Sequence of chain 1.I:
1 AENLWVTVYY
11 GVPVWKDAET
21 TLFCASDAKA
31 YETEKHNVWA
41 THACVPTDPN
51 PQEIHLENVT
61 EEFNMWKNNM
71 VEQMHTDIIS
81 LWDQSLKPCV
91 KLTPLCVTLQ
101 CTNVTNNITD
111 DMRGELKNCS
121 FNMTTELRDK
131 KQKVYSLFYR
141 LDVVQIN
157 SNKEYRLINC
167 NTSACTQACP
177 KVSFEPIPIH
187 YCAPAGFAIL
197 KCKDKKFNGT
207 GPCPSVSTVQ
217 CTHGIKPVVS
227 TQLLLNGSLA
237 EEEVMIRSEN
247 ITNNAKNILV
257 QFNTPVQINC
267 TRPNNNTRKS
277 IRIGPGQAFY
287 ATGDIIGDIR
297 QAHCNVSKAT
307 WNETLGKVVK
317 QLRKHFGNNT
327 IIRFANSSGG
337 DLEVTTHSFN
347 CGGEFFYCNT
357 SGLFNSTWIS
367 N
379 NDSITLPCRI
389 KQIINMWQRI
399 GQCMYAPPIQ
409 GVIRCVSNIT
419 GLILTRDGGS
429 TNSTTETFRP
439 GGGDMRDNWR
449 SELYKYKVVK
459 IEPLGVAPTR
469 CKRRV

A small-molecule ligand and the protein it binds are described below.
Small molecule (SMILES): CC(=O)N[C@H]1[C@H](O[C@H]2[C@H](O)[C@@H](NC(C)=O)CO[C@@H]2CO)O[C@H](CO)[C@@H](O)[C@@H]1O

Binding-site contacts:
Ligand atom O7 contacts residue HIS321 of chain 1.I at 3.3 Å (h-bond).
Ligand atom O6 contacts residue ASN204 of chain 1.I at 4.2 Å.
Ligand atom C5 contacts residue ASN204 of chain 1.I at 3.7 Å.
Ligand atom C7 contacts residue ASN204 of chain 1.I at 3.2 Å.
Ligand atom O6 contacts residue THR206 of chain 1.I at 4.0 Å.
Ligand atom C5 contacts residue THR206 of chain 1.I at 3.9 Å.
Ligand atom C2 contacts residue ASN204 of chain 1.I at 2.5 Å.
Ligand atom C1 contacts residue ASN204 of chain 1.I at 1.4 Å.
Ligand atom C8 contacts residue ASN204 of chain 1.I at 4.3 Å.
Ligand atom O5 contacts residue THR206 of chain 1.I at 4.0 Å.
Ligand atom O5 contacts residue ASN204 of chain 1.I at 2.4 Å (h-bond).
Ligand atom C4 contacts residue ASN204 of chain 1.I at 4.3 Å.
Ligand atom C8 contacts residue SER244 of chain 1.I at 3.4 Å.
Ligand atom C7 contacts residue HIS321 of chain 1.I at 4.3 Å.
Ligand atom C1 contacts residue THR206 of chain 1.I at 4.0 Å.
Ligand atom O7 contacts residue ASN204 of chain 1.I at 3.2 Å (h-bond).
Ligand atom C3 contacts residue ASN204 of chain 1.I at 3.8 Å.
Ligand atom C8 contacts residue ILE247 of chain 1.I at 3.8 Å (hydrophobic).
Ligand atom N2 contacts residue ASN204 of chain 1.I at 2.8 Å (h-bond).